Binding-site contacts:
Ligand atom CL contacts residue PHE239 of chain 1.B at 3.4 Å.
Ligand atom N5 contacts residue SER226 of chain 1.B at 2.9 Å (h-bond).
Ligand atom C18 contacts residue SER205 of chain 1.B at 3.2 Å.
Ligand atom CL contacts residue TRP227 of chain 1.B at 3.4 Å.
Ligand atom C7 contacts residue TRP227 of chain 1.B at 3.8 Å (hydrophobic).
Ligand atom C18 contacts residue SER226 of chain 1.B at 3.8 Å.
Ligand atom N1 contacts residue TRP50 of chain 1.B at 3.5 Å.
Ligand atom C15 contacts residue HIS43 of chain 1.B at 3.5 Å.
Ligand atom N contacts residue TRP50 of chain 1.B at 3.5 Å.
Ligand atom C22 contacts residue TRP227 of chain 1.B at 3.8 Å (hydrophobic).
Ligand atom C20 contacts residue SER226 of chain 1.B at 3.7 Å.
Ligand atom C9 contacts residue TYR47 of chain 1.B at 3.7 Å (hydrophobic).
Ligand atom C23 contacts residue GLY228 of chain 1.B at 3.7 Å.
Ligand atom C21 contacts residue TRP227 of chain 1.B at 3.5 Å (hydrophobic).
Ligand atom O contacts residue GLY228 of chain 1.B at 3.7 Å.
Ligand atom C22 contacts residue ASP199 of chain 1.B at 3.7 Å.
Ligand atom CL contacts residue VAL225 of chain 1.B at 3.8 Å.
Ligand atom N6 contacts residue GLY228 of chain 1.B at 3.0 Å (h-bond).
Ligand atom C8 contacts residue LEU96 of chain 1.B at 3.7 Å (hydrophobic).
Ligand atom C17 contacts residue SER226 of chain 1.B at 3.7 Å.
Ligand atom N5 contacts residue TRP227 of chain 1.B at 3.7 Å.
Ligand atom N6 contacts residue GLY230 of chain 1.B at 3.1 Å (h-bond).
Ligand atom C22 contacts residue GLY228 of chain 1.B at 3.7 Å.
Ligand atom C16 contacts residue SER226 of chain 1.B at 3.6 Å.
Ligand atom C23 contacts residue GLY230 of chain 1.B at 3.5 Å.
Ligand atom N3 contacts residue GLY228 of chain 1.B at 2.9 Å (h-bond).
Ligand atom C22 contacts residue ALA200 of chain 1.B at 3.6 Å (hydrophobic).
Ligand atom C20 contacts residue VAL225 of chain 1.B at 3.5 Å (hydrophobic).
Ligand atom CL contacts residue GLY238 of chain 1.B at 3.7 Å.
Ligand atom C13 contacts residue TRP50 of chain 1.B at 3.7 Å (hydrophobic).
Ligand atom C10 contacts residue TYR47 of chain 1.B at 3.5 Å (hydrophobic).
Ligand atom O2 contacts residue TRP227 of chain 1.B at 3.5 Å.
Ligand atom N5 contacts residue SER205 of chain 1.B at 3.4 Å (h-bond).
Ligand atom C contacts residue TRP50 of chain 1.B at 3.5 Å (hydrophobic).
Ligand atom C25 contacts residue GLY230 of chain 1.B at 3.7 Å.
Ligand atom C20 contacts residue TRP227 of chain 1.B at 3.5 Å (hydrophobic).
Ligand atom O2 contacts residue GLY228 of chain 1.B at 3.0 Å (h-bond).
Ligand atom C23 contacts residue ALA200 of chain 1.B at 3.5 Å (hydrophobic).
Ligand atom O contacts residue GLU229 of chain 1.B at 3.4 Å.
Ligand atom C5 contacts residue ILE179 of chain 1.B at 3.6 Å (hydrophobic).

Sequence of chain 1.B:
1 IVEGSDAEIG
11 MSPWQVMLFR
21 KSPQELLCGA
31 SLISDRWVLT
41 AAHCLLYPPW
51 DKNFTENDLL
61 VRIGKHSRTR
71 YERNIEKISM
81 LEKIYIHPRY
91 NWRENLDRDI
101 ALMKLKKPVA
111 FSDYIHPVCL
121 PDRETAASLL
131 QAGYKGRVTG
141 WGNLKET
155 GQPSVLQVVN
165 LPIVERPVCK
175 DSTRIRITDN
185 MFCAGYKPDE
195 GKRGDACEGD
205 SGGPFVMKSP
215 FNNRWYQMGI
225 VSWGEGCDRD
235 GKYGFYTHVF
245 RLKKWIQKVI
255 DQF

This protein binds this small molecule.
Small molecule (SMILES): [H]/N=C(\N)NCCC[C@H](NS(=O)(=O)Cc1ccccc1)C(=O)N1CCC[C@H]1C(=O)NCc1cc(Cl)ccc1CN